Binding-site contacts:
Ligand atom N6 contacts residue PRO76 of chain 1.A at 4.2 Å.
Ligand atom C12 contacts residue CYS101 of chain 1.A at 2.7 Å (hydrophobic).
Ligand atom N3 contacts residue TYR73 of chain 1.A at 3.7 Å.
Ligand atom C4 contacts residue GLN80 of chain 1.A at 3.9 Å.
Ligand atom O5 contacts residue GLU158 of chain 1.A at 4.0 Å.
Ligand atom N1 contacts residue GLY102 of chain 1.A at 4.0 Å.
Ligand atom O3 contacts residue GLY102 of chain 1.A at 3.5 Å (h-bond).
Ligand atom C4 contacts residue GLY102 of chain 1.A at 4.1 Å.
Ligand atom C13 contacts residue CYS101 of chain 1.A at 1.8 Å (hydrophobic).
Ligand atom C11 contacts residue GLY100 of chain 1.A at 4.1 Å.
Ligand atom N6 contacts residue THR77 of chain 1.A at 3.6 Å.
Ligand atom C5 contacts residue TYR73 of chain 1.A at 3.5 Å (hydrophobic).
Ligand atom N2 contacts residue TYR73 of chain 1.A at 3.4 Å (h-bond).
Ligand atom N4 contacts residue THR74 of chain 1.A at 4.1 Å.
Ligand atom N5 contacts residue TYR73 of chain 1.A at 3.7 Å.
Ligand atom C6 contacts residue THR77 of chain 1.A at 4.1 Å.
Ligand atom N4 contacts residue ARG75 of chain 1.A at 4.2 Å.
Ligand atom O7 contacts residue GLY100 of chain 1.A at 3.7 Å.
Ligand atom N1 contacts residue CYS101 of chain 1.A at 4.0 Å.
Ligand atom C11 contacts residue CYS101 of chain 1.A at 3.6 Å (hydrophobic).
Ligand atom N3 contacts residue THR77 of chain 1.A at 3.6 Å.
Ligand atom C8 contacts residue TYR73 of chain 1.A at 3.5 Å (hydrophobic).
Ligand atom N4 contacts residue TYR73 of chain 1.A at 3.8 Å.
Ligand atom C9 contacts residue GLU158 of chain 1.A at 3.7 Å.
Ligand atom N6 contacts residue GLN80 of chain 1.A at 3.4 Å (h-bond).
Ligand atom N6 contacts residue TYR73 of chain 1.A at 3.8 Å.
Ligand atom C9 contacts residue TYR73 of chain 1.A at 3.1 Å (hydrophobic).
Ligand atom C6 contacts residue TYR73 of chain 1.A at 3.6 Å (hydrophobic).
Ligand atom C4 contacts residue TYR73 of chain 1.A at 3.5 Å (hydrophobic).
Ligand atom O5 contacts residue LYS161 of chain 1.A at 4.1 Å.
Ligand atom O7 contacts residue CYS101 of chain 1.A at 3.9 Å.
Ligand atom C7 contacts residue ARG72 of chain 1.A at 4.1 Å.
Ligand atom C7 contacts residue TYR73 of chain 1.A at 3.8 Å (hydrophobic).
Ligand atom N3 contacts residue GLN80 of chain 1.A at 3.2 Å (h-bond).
Ligand atom C6 contacts residue ARG75 of chain 1.A at 4.0 Å.
Ligand atom C3 contacts residue TYR73 of chain 1.A at 3.7 Å (hydrophobic).
Ligand atom C13 contacts residue TYR36 of chain 1.A at 4.0 Å (hydrophobic).
Ligand atom C5 contacts residue THR77 of chain 1.A at 4.1 Å.
Ligand atom O5 contacts residue TYR73 of chain 1.A at 3.0 Å (h-bond).
Ligand atom N6 contacts residue ARG75 of chain 1.A at 3.0 Å (salt-bridge).

A small-molecule ligand and the protein it binds are described below.
Small molecule (SMILES): CCC(=O)NP(=O)(O)OC[C@H]1O[C@@H](n2cnc3c(N)ncnc32)[C@H](O)[C@@H]1O

Sequence of chain 1.A:
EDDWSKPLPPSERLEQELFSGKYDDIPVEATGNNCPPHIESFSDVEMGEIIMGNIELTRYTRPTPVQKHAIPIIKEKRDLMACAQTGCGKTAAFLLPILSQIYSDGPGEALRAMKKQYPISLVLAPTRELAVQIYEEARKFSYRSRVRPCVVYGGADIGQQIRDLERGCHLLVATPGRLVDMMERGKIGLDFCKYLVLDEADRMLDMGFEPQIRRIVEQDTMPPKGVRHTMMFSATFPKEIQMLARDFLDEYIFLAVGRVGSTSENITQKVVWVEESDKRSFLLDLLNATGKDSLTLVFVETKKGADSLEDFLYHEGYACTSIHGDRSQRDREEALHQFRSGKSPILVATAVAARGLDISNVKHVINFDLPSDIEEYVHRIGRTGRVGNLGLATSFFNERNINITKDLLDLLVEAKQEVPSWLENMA